Binding-site contacts:
Ligand atom C5 contacts residue PHE1099 of chain 1.C at 3.8 Å (hydrophobic).
Ligand atom C2 contacts residue HIS1097 of chain 1.C at 4.5 Å.
Ligand atom C3 contacts residue HIS1097 of chain 1.C at 3.6 Å.
Ligand atom C7 contacts residue THR1096 of chain 1.C at 3.9 Å.
Ligand atom C1 contacts residue PHE1099 of chain 1.C at 4.2 Å (hydrophobic).
Ligand atom N2 contacts residue ASN1094 of chain 1.C at 2.9 Å (h-bond).
Ligand atom C5 contacts residue HIS1097 of chain 1.C at 3.4 Å.
Ligand atom O4 contacts residue HIS1097 of chain 1.C at 3.3 Å (h-bond).
Ligand atom C7 contacts residue ASN1094 of chain 1.C at 3.4 Å.
Ligand atom C7 contacts residue HIS1097 of chain 1.C at 3.6 Å.
Ligand atom N2 contacts residue THR1096 of chain 1.C at 3.1 Å (h-bond).
Ligand atom C8 contacts residue THR1096 of chain 1.C at 3.8 Å.
Ligand atom C2 contacts residue THR1096 of chain 1.C at 3.9 Å.
Ligand atom C6 contacts residue PHE1099 of chain 1.C at 3.6 Å (hydrophobic).
Ligand atom C2 contacts residue ASN1094 of chain 1.C at 2.5 Å.
Ligand atom O5 contacts residue PHE1099 of chain 1.C at 3.7 Å.
Ligand atom C6 contacts residue HIS1097 of chain 1.C at 4.4 Å.
Ligand atom N2 contacts residue HIS1097 of chain 1.C at 4.1 Å.
Ligand atom C3 contacts residue THR1096 of chain 1.C at 3.9 Å.
Ligand atom C3 contacts residue ASN1094 of chain 1.C at 3.8 Å.
Ligand atom O7 contacts residue HIS1097 of chain 1.C at 3.4 Å.
Ligand atom C1 contacts residue ASN1094 of chain 1.C at 1.4 Å.
Ligand atom C5 contacts residue ASN1094 of chain 1.C at 3.7 Å.
Ligand atom C1 contacts residue HIS1097 of chain 1.C at 4.3 Å.
Ligand atom C8 contacts residue ASN1094 of chain 1.C at 3.7 Å.
Ligand atom O5 contacts residue HIS1097 of chain 1.C at 4.3 Å.
Ligand atom O6 contacts residue PHE1099 of chain 1.C at 4.2 Å.
Ligand atom C8 contacts residue GLY1095 of chain 1.C at 4.4 Å.
Ligand atom C4 contacts residue HIS1097 of chain 1.C at 3.6 Å.
Ligand atom O5 contacts residue ASN1094 of chain 1.C at 2.4 Å (h-bond).
Ligand atom C4 contacts residue ASN1094 of chain 1.C at 4.2 Å.
Ligand atom C1 contacts residue THR1096 of chain 1.C at 4.4 Å.
Ligand atom O3 contacts residue THR1096 of chain 1.C at 4.2 Å.
Ligand atom C8 contacts residue HIS1097 of chain 1.C at 4.2 Å.
Ligand atom O7 contacts residue ASN1094 of chain 1.C at 3.5 Å (h-bond).

This small molecule binds to this protein.
Small molecule (SMILES): CC(=O)N[C@H]1[C@H](O[C@H]2[C@H](O)[C@@H](NC(C)=O)CO[C@@H]2CO)O[C@H](CO)[C@@H](O)[C@@H]1O

Sequence of chain 1.C:
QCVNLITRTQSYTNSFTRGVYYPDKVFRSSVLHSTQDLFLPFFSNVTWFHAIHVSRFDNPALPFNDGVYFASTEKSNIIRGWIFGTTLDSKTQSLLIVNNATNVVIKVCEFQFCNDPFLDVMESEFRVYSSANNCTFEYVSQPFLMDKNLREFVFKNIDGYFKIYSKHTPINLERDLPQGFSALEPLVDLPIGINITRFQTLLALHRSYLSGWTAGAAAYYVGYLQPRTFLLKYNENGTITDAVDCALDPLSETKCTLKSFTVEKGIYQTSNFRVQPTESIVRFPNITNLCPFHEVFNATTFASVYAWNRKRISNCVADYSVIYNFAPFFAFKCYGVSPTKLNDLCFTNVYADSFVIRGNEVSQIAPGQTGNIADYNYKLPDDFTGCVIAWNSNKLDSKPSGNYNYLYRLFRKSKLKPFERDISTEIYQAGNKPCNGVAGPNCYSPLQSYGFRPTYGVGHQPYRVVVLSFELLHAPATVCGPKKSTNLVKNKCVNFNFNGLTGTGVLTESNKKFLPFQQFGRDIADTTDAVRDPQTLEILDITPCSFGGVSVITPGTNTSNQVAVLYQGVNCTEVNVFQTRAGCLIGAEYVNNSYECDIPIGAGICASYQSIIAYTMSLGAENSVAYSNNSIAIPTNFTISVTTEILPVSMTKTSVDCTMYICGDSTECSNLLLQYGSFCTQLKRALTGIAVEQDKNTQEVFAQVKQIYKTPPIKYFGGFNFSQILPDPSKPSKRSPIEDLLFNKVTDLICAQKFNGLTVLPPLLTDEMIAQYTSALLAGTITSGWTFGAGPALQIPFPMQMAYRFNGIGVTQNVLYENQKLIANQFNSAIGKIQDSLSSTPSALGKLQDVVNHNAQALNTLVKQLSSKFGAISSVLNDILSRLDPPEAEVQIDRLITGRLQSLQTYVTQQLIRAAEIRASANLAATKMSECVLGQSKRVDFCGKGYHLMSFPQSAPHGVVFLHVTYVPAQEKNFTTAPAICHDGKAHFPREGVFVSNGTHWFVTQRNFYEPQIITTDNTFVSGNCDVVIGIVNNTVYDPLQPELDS